A protein and the small-molecule ligand that binds it are described below.
Small molecule (SMILES): CC(=O)N[C@H]1[C@H](O[C@H]2[C@H](O)[C@@H](NC(C)=O)CO[C@@H]2CO)O[C@H](CO)[C@@H](O[C@@H]2O[C@H](CO[C@H]3O[C@H](CO)[C@@H](O)[C@H](O[C@H]4O[C@H](CO)[C@@H](O)[C@H](O)[C@@H]4O)[C@@H]3O)[C@@H](O)[C@H](O[C@H]3O[C@H](CO)[C@@H](O)[C@H](O)[C@@H]3O)[C@@H]2O)[C@@H]1O

Binding-site contacts:
Ligand atom O6 contacts residue VAL219 of chain 1.B at 3.8 Å.
Ligand atom C7 contacts residue SER236 of chain 1.B at 3.7 Å.
Ligand atom O7 contacts residue ARG221 of chain 1.B at 3.8 Å.
Ligand atom C1 contacts residue THR176 of chain 1.B at 4.1 Å.
Ligand atom C8 contacts residue ARG238 of chain 1.B at 3.8 Å.
Ligand atom C1 contacts residue SER220 of chain 1.B at 3.9 Å.
Ligand atom O5 contacts residue ASN174 of chain 1.B at 2.4 Å (h-bond).
Ligand atom O3 contacts residue VAL219 of chain 1.B at 4.0 Å.
Ligand atom C6 contacts residue ARG217 of chain 1.B at 3.7 Å.
Ligand atom C2 contacts residue ASN174 of chain 1.B at 2.5 Å.
Ligand atom C2 contacts residue SER236 of chain 1.B at 3.8 Å.
Ligand atom C7 contacts residue ARG221 of chain 1.B at 3.9 Å.
Ligand atom C8 contacts residue SER236 of chain 1.B at 3.7 Å.
Ligand atom O5 contacts residue SER220 of chain 1.B at 3.8 Å.
Ligand atom O3 contacts residue ARG217 of chain 1.B at 3.2 Å (salt-bridge).
Ligand atom C3 contacts residue SER236 of chain 1.B at 3.5 Å.
Ligand atom C5 contacts residue ASN174 of chain 1.B at 3.6 Å.
Ligand atom C7 contacts residue ASN174 of chain 1.B at 3.7 Å.
Ligand atom O7 contacts residue ARG217 of chain 1.B at 3.1 Å.
Ligand atom O7 contacts residue SER234 of chain 1.B at 3.8 Å.
Ligand atom N2 contacts residue SER236 of chain 1.B at 3.1 Å (h-bond).
Ligand atom C8 contacts residue ASN174 of chain 1.B at 4.0 Å.
Ligand atom O6 contacts residue ARG221 of chain 1.B at 3.6 Å.
Ligand atom C8 contacts residue ARG217 of chain 1.B at 4.0 Å.
Ligand atom C6 contacts residue VAL219 of chain 1.B at 3.9 Å (hydrophobic).
Ligand atom O6 contacts residue ARG217 of chain 1.B at 3.9 Å.
Ligand atom C1 contacts residue ARG221 of chain 1.B at 3.6 Å.
Ligand atom O5 contacts residue VAL219 of chain 1.B at 4.0 Å.
Ligand atom C8 contacts residue GLU215 of chain 1.B at 4.0 Å.
Ligand atom C2 contacts residue ARG221 of chain 1.B at 4.0 Å.
Ligand atom C8 contacts residue PHE237 of chain 1.B at 4.0 Å (hydrophobic).
Ligand atom C6 contacts residue SER220 of chain 1.B at 3.8 Å.
Ligand atom C3 contacts residue ASN174 of chain 1.B at 3.8 Å.
Ligand atom N2 contacts residue ASN174 of chain 1.B at 2.8 Å (h-bond).
Ligand atom C7 contacts residue ARG217 of chain 1.B at 3.9 Å.
Ligand atom O7 contacts residue GLU215 of chain 1.B at 4.0 Å.
Ligand atom C8 contacts residue ARG221 of chain 1.B at 3.5 Å.
Ligand atom O3 contacts residue SER236 of chain 1.B at 3.7 Å.
Ligand atom C1 contacts residue ASN174 of chain 1.B at 1.4 Å.
Ligand atom O2 contacts residue ARG221 of chain 1.B at 3.7 Å.

Sequence of chain 1.B:
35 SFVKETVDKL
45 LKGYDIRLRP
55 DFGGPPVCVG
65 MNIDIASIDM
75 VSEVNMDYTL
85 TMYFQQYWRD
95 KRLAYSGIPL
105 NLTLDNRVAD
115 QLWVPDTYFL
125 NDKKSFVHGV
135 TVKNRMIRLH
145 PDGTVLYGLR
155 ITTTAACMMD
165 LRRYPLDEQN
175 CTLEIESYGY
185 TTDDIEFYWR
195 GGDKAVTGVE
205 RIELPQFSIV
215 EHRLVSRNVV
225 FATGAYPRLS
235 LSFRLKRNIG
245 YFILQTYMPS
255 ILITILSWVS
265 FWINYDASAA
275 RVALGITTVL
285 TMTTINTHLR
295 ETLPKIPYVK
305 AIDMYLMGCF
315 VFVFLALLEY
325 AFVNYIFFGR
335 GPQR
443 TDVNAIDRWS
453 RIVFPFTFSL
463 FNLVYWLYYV